Binding-site contacts:
Ligand atom O6 contacts residue LYS175 of chain 1.M at 3.3 Å (salt-bridge).
Ligand atom O3P contacts residue GLY381 of chain 1.M at 2.9 Å (h-bond).
Ligand atom O2 contacts residue KCX201 of chain 1.M at 3.1 Å (h-bond).
Ligand atom O6 contacts residue GLU204 of chain 1.M at 3.1 Å (salt-bridge).
Ligand atom O6 contacts residue MG1 of chain 1.SB at 2.2 Å.
Ligand atom O5P contacts residue SER379 of chain 1.M at 3.3 Å (h-bond).
Ligand atom O7 contacts residue LYS334 of chain 1.M at 2.8 Å (salt-bridge).
Ligand atom O7 contacts residue GLU60 of chain 1.F at 3.4 Å (salt-bridge).
Ligand atom O5P contacts residue HIS327 of chain 1.M at 2.8 Å (h-bond).
Ligand atom C3 contacts residue MG1 of chain 1.SB at 3.0 Å.
Ligand atom O2 contacts residue LYS175 of chain 1.M at 3.0 Å (salt-bridge).
Ligand atom O6 contacts residue ASP203 of chain 1.M at 3.1 Å (salt-bridge).
Ligand atom O4P contacts residue ARG295 of chain 1.M at 2.9 Å (salt-bridge).
Ligand atom O4 contacts residue GLY380 of chain 1.M at 3.4 Å (h-bond).
Ligand atom O3P contacts residue GLY380 of chain 1.M at 3.3 Å.
Ligand atom O3P contacts residue THR65 of chain 1.F at 3.4 Å (h-bond).
Ligand atom O1P contacts residue THR65 of chain 1.F at 2.7 Å (h-bond).
Ligand atom O6 contacts residue ASN123 of chain 1.F at 2.9 Å (h-bond).
Ligand atom O3 contacts residue HIS294 of chain 1.M at 3.0 Å (h-bond).
Ligand atom O2 contacts residue ASP203 of chain 1.M at 3.4 Å (salt-bridge).
Ligand atom O3P contacts residue LYS334 of chain 1.M at 2.8 Å (salt-bridge).
Ligand atom O2P contacts residue GLY403 of chain 1.M at 2.9 Å (h-bond).
Ligand atom O5 contacts residue LEU335 of chain 1.M at 3.4 Å.
Ligand atom O4 contacts residue SER379 of chain 1.M at 2.8 Å (h-bond).
Ligand atom O3 contacts residue KCX201 of chain 1.M at 2.7 Å (h-bond).
Ligand atom O3 contacts residue MG1 of chain 1.SB at 2.1 Å.
Ligand atom P1 contacts residue THR65 of chain 1.F at 3.5 Å.
Ligand atom C contacts residue MG1 of chain 1.SB at 3.0 Å.
Ligand atom O6P contacts residue ARG295 of chain 1.M at 3.0 Å (salt-bridge).
Ligand atom O3 contacts residue GLU204 of chain 1.M at 2.8 Å (salt-bridge).
Ligand atom O1P contacts residue LYS175 of chain 1.M at 3.5 Å.
Ligand atom O3P contacts residue TRP66 of chain 1.F at 3.3 Å.
Ligand atom C contacts residue LYS175 of chain 1.M at 3.4 Å.
Ligand atom O2 contacts residue MG1 of chain 1.SB at 2.2 Å.
Ligand atom O2 contacts residue THR173 of chain 1.M at 2.7 Å (h-bond).
Ligand atom C2 contacts residue MG1 of chain 1.SB at 2.9 Å.
Ligand atom O1P contacts residue GLY404 of chain 1.M at 2.6 Å (h-bond).
Ligand atom O6 contacts residue LYS177 of chain 1.M at 2.6 Å (salt-bridge).
Ligand atom C3 contacts residue KCX201 of chain 1.M at 3.1 Å.
Ligand atom O1 contacts residue LYS175 of chain 1.M at 3.1 Å (salt-bridge).

Sequence of chain 1.F:
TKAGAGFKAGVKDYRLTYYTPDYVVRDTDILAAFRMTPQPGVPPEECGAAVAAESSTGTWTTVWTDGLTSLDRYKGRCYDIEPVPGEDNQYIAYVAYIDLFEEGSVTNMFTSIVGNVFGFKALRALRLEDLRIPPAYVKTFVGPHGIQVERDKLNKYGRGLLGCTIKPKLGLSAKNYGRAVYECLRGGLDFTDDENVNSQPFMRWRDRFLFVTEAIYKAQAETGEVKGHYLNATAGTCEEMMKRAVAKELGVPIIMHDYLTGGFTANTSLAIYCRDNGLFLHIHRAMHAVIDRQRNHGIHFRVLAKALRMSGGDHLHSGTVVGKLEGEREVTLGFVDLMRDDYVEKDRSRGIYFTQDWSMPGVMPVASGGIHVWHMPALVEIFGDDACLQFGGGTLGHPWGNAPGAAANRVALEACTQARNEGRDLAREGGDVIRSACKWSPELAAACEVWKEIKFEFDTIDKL

Sequence of chain 1.M:
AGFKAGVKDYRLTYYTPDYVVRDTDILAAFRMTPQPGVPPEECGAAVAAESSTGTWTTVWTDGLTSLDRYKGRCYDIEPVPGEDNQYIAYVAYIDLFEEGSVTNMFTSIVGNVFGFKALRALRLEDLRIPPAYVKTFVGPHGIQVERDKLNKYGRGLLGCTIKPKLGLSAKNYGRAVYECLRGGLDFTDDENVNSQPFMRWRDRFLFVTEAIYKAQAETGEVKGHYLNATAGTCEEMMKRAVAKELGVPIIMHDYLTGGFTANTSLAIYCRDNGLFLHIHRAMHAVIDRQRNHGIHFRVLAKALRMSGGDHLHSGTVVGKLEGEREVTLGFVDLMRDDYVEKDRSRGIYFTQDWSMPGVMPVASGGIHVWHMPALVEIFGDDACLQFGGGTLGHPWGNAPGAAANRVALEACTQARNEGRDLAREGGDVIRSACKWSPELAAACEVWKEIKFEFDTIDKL

This protein binds this small molecule.
Small molecule (SMILES): O=C(O)[C@@](O)(COP(=O)(O)O)[C@H](O)[C@H](O)COP(=O)(O)O